Sequence of chain 1.B:
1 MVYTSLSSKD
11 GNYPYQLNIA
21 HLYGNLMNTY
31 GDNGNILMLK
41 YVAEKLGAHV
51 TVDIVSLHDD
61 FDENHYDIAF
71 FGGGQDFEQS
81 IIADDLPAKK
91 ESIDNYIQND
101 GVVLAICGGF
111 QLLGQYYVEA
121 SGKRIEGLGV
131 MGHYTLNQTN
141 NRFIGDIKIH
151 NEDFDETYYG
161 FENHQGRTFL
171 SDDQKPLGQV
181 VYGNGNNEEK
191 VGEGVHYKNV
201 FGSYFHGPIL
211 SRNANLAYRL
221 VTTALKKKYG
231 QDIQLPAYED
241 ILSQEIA

Binding-site contacts:
Ligand atom CA contacts residue GLN111 of chain 1.B at 3.4 Å.
Ligand atom O contacts residue GLY166 of chain 1.B at 2.9 Å (h-bond).
Ligand atom C contacts residue GLY166 of chain 1.B at 4.0 Å.
Ligand atom O contacts residue GLN111 of chain 1.B at 3.0 Å (h-bond).
Ligand atom NE2 contacts residue HIS206 of chain 1.B at 4.0 Å.
Ligand atom OE1 contacts residue CYS107 of chain 1.B at 3.0 Å (h-bond).
Ligand atom OE1 contacts residue ASN163 of chain 1.B at 2.8 Å (h-bond).
Ligand atom CG contacts residue TYR204 of chain 1.B at 4.4 Å (hydrophobic).
Ligand atom OXT contacts residue HIS164 of chain 1.B at 3.7 Å.
Ligand atom NE2 contacts residue CYS107 of chain 1.B at 4.1 Å.
Ligand atom CB contacts residue GLY108 of chain 1.B at 4.4 Å.
Ligand atom OXT contacts residue GLN165 of chain 1.B at 3.1 Å (h-bond).
Ligand atom C contacts residue ARG142 of chain 1.B at 4.4 Å.
Ligand atom N contacts residue GLN79 of chain 1.B at 3.7 Å.
Ligand atom N contacts residue GLN111 of chain 1.B at 3.1 Å (h-bond).
Ligand atom OE1 contacts residue HIS164 of chain 1.B at 4.3 Å.
Ligand atom NE2 contacts residue TYR30 of chain 1.B at 4.3 Å.
Ligand atom CD contacts residue HIS206 of chain 1.B at 3.6 Å.
Ligand atom O contacts residue HIS164 of chain 1.B at 4.1 Å.
Ligand atom C contacts residue GLN165 of chain 1.B at 3.7 Å.
Ligand atom O contacts residue GLN165 of chain 1.B at 3.3 Å.
Ligand atom CG contacts residue ASN163 of chain 1.B at 4.0 Å.
Ligand atom CD contacts residue CYS107 of chain 1.B at 3.3 Å (hydrophobic).
Ligand atom C contacts residue HIS164 of chain 1.B at 4.1 Å.
Ligand atom OE1 contacts residue HIS206 of chain 1.B at 2.6 Å (h-bond).
Ligand atom CG contacts residue CYS107 of chain 1.B at 3.6 Å (hydrophobic).
Ligand atom OXT contacts residue ARG142 of chain 1.B at 3.2 Å (salt-bridge).
Ligand atom NE2 contacts residue ASN163 of chain 1.B at 4.3 Å.
Ligand atom OXT contacts residue GLY166 of chain 1.B at 4.2 Å.
Ligand atom CG contacts residue HIS164 of chain 1.B at 3.9 Å.
Ligand atom CB contacts residue CYS107 of chain 1.B at 4.3 Å (hydrophobic).
Ligand atom C contacts residue GLN111 of chain 1.B at 3.6 Å.
Ligand atom CD contacts residue ASN163 of chain 1.B at 3.4 Å.

A small-molecule ligand and the protein it binds are described below.
Small molecule (SMILES): NC(=O)CC[C@H](N)C(=O)O